Sequence of chain 1.A:
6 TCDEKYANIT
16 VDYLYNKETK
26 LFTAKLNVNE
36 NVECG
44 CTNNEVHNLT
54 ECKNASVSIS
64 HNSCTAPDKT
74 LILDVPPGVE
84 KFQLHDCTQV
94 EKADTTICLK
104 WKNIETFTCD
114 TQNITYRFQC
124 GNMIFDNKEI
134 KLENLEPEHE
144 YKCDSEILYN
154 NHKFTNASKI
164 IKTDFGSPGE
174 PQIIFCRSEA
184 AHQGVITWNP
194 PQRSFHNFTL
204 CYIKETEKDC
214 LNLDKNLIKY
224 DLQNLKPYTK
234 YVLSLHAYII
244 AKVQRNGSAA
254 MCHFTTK

Binding-site contacts:
Ligand atom C3 contacts residue ASN200 of chain 1.A at 3.8 Å.
Ligand atom O7 contacts residue ASN200 of chain 1.A at 4.2 Å.
Ligand atom N2 contacts residue TYR241 of chain 1.A at 4.4 Å.
Ligand atom C4 contacts residue ASN200 of chain 1.A at 4.2 Å.
Ligand atom C5 contacts residue ASN200 of chain 1.A at 3.6 Å.
Ligand atom N2 contacts residue ASN200 of chain 1.A at 2.9 Å (h-bond).
Ligand atom O5 contacts residue ASN215 of chain 1.A at 3.5 Å (h-bond).
Ligand atom C1 contacts residue ASN215 of chain 1.A at 4.2 Å.
Ligand atom C7 contacts residue HIS199 of chain 1.A at 4.4 Å.
Ligand atom C7 contacts residue ILE243 of chain 1.A at 3.9 Å (hydrophobic).
Ligand atom C6 contacts residue ASN215 of chain 1.A at 4.3 Å.
Ligand atom C7 contacts residue TYR241 of chain 1.A at 4.4 Å (hydrophobic).
Ligand atom O7 contacts residue ILE243 of chain 1.A at 3.4 Å.
Ligand atom C2 contacts residue ASN200 of chain 1.A at 2.4 Å.
Ligand atom O5 contacts residue TYR241 of chain 1.A at 4.4 Å.
Ligand atom C2 contacts residue TYR241 of chain 1.A at 4.1 Å (hydrophobic).
Ligand atom C7 contacts residue ASN200 of chain 1.A at 3.8 Å.
Ligand atom N2 contacts residue HIS199 of chain 1.A at 4.5 Å.
Ligand atom C1 contacts residue TYR241 of chain 1.A at 4.0 Å (hydrophobic).
Ligand atom C8 contacts residue ILE243 of chain 1.A at 3.8 Å (hydrophobic).
Ligand atom O6 contacts residue ASN215 of chain 1.A at 3.1 Å (h-bond).
Ligand atom C8 contacts residue HIS199 of chain 1.A at 3.6 Å.
Ligand atom O5 contacts residue ASN200 of chain 1.A at 2.3 Å (h-bond).
Ligand atom C1 contacts residue ASN200 of chain 1.A at 1.4 Å.
Ligand atom C5 contacts residue ASN215 of chain 1.A at 4.4 Å.
Ligand atom O7 contacts residue TYR241 of chain 1.A at 4.0 Å.

The protein below binds the small molecule below.
Small molecule (SMILES): CC(=O)N[C@@H]1[C@@H](O)[C@H](O)[C@@H](CO)O[C@H]1O